A small-molecule ligand and the protein it binds are described below.
Small molecule (SMILES): CC(=O)N[C@H]1[C@H](O[C@H]2[C@H](O)[C@@H](NC(C)=O)CO[C@@H]2CO)O[C@H](CO)[C@@H](O[C@@H]2O[C@H](CO)[C@@H](O)[C@H](O)[C@@H]2O)[C@@H]1O

Sequence of chain 1.B:
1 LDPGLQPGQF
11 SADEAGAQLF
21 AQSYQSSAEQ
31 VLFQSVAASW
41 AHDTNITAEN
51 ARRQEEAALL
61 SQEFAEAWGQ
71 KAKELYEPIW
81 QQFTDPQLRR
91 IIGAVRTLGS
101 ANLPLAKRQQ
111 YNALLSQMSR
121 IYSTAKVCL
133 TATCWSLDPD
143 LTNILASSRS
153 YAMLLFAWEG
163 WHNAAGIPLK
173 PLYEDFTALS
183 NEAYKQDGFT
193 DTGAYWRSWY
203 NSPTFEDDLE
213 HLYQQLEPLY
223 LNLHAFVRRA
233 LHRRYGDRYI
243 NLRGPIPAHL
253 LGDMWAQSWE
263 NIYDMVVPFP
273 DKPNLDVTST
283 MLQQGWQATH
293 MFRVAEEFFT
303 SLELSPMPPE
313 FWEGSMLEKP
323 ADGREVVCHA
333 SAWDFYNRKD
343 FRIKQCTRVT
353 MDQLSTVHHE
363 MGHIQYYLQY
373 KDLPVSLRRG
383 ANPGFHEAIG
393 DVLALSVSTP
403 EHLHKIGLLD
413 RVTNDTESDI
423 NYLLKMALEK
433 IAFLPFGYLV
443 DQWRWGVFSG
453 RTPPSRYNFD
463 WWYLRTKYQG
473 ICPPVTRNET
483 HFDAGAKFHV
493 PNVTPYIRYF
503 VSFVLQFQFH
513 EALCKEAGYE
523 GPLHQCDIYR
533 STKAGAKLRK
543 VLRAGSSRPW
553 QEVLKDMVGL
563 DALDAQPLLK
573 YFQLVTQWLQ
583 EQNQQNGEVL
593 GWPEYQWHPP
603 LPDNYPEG

Binding-site contacts:
Ligand atom C3 contacts residue ASN416 of chain 1.B at 3.8 Å.
Ligand atom C2 contacts residue GLY523 of chain 1.B at 4.3 Å.
Ligand atom C4 contacts residue GLU522 of chain 1.B at 3.6 Å.
Ligand atom O3 contacts residue GLY523 of chain 1.B at 3.9 Å.
Ligand atom C4 contacts residue PRO524 of chain 1.B at 4.1 Å (hydrophobic).
Ligand atom C2 contacts residue GLU522 of chain 1.B at 4.4 Å.
Ligand atom O7 contacts residue PRO524 of chain 1.B at 3.9 Å.
Ligand atom O3 contacts residue GLN527 of chain 1.B at 4.2 Å.
Ligand atom C2 contacts residue ASN416 of chain 1.B at 2.4 Å.
Ligand atom C3 contacts residue PRO524 of chain 1.B at 3.6 Å (hydrophobic).
Ligand atom C3 contacts residue GLN527 of chain 1.B at 3.5 Å.
Ligand atom C5 contacts residue ASN416 of chain 1.B at 3.7 Å.
Ligand atom C7 contacts residue GLN527 of chain 1.B at 4.0 Å.
Ligand atom O3 contacts residue PRO524 of chain 1.B at 3.8 Å.
Ligand atom C8 contacts residue GLU403 of chain 1.B at 4.1 Å.
Ligand atom C1 contacts residue ASN416 of chain 1.B at 1.4 Å.
Ligand atom C1 contacts residue GLU522 of chain 1.B at 4.3 Å.
Ligand atom C3 contacts residue GLU522 of chain 1.B at 3.7 Å.
Ligand atom C8 contacts residue GLN527 of chain 1.B at 4.2 Å.
Ligand atom O3 contacts residue GLU522 of chain 1.B at 3.8 Å.
Ligand atom C1 contacts residue GLN527 of chain 1.B at 3.5 Å.
Ligand atom C3 contacts residue GLU522 of chain 1.B at 4.3 Å.
Ligand atom C2 contacts residue GLN527 of chain 1.B at 3.5 Å.
Ligand atom O7 contacts residue GLY523 of chain 1.B at 4.4 Å.
Ligand atom N2 contacts residue ASN416 of chain 1.B at 2.9 Å (h-bond).
Ligand atom C4 contacts residue ASN416 of chain 1.B at 4.2 Å.
Ligand atom O4 contacts residue PRO524 of chain 1.B at 3.5 Å.
Ligand atom C5 contacts residue GLU522 of chain 1.B at 3.5 Å.
Ligand atom O7 contacts residue ASN416 of chain 1.B at 2.7 Å (h-bond).
Ligand atom O5 contacts residue ASN416 of chain 1.B at 2.4 Å (h-bond).
Ligand atom C6 contacts residue GLU522 of chain 1.B at 4.1 Å.
Ligand atom O4 contacts residue GLY523 of chain 1.B at 4.4 Å.
Ligand atom O4 contacts residue GLU522 of chain 1.B at 3.0 Å (salt-bridge).
Ligand atom C1 contacts residue GLY523 of chain 1.B at 4.5 Å.
Ligand atom C4 contacts residue GLU522 of chain 1.B at 4.0 Å.
Ligand atom C7 contacts residue ASN416 of chain 1.B at 3.0 Å.
Ligand atom N2 contacts residue GLN527 of chain 1.B at 3.1 Å (h-bond).
Ligand atom O3 contacts residue GLU522 of chain 1.B at 4.5 Å.
Ligand atom C8 contacts residue ASN416 of chain 1.B at 4.3 Å.
Ligand atom O5 contacts residue GLY523 of chain 1.B at 3.9 Å.